Sequence of chain 1.B:
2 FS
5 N

Sequence of chain 1.A:
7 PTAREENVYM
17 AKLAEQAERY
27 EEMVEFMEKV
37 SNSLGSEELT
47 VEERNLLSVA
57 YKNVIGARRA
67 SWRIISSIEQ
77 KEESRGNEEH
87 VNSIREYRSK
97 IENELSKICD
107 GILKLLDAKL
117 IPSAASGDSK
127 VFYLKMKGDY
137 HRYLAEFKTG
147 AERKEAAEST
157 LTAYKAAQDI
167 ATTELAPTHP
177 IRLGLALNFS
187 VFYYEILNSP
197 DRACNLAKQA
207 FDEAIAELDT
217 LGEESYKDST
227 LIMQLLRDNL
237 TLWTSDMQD

Binding-site contacts:
Ligand atom O32 contacts residue LYS131 of chain 1.A at 3.3 Å (salt-bridge).
Ligand atom C40 contacts residue LYS223 of chain 1.A at 3.5 Å.
Ligand atom C48 contacts residue ASN51 of chain 1.A at 3.7 Å.
Ligand atom C14 contacts residue ASN51 of chain 1.A at 4.0 Å.
Ligand atom C7 contacts residue ASN51 of chain 1.A at 3.5 Å.
Ligand atom C42 contacts residue ASP224 of chain 1.A at 3.6 Å.
Ligand atom C18 contacts residue ASP224 of chain 1.A at 3.5 Å.
Ligand atom C9 contacts residue ASP224 of chain 1.A at 3.2 Å.
Ligand atom C7 contacts residue VAL55 of chain 1.A at 3.6 Å (hydrophobic).
Ligand atom C38 contacts residue LYS131 of chain 1.A at 4.1 Å.
Ligand atom C44 contacts residue GLU21 of chain 1.A at 3.9 Å.
Ligand atom C27 contacts residue PHE128 of chain 1.A at 3.1 Å (hydrophobic).
Ligand atom C25 contacts residue ILE228 of chain 1.A at 3.8 Å (hydrophobic).
Ligand atom C26 contacts residue LYS131 of chain 1.A at 3.9 Å.
Ligand atom C7 contacts residue SER54 of chain 1.A at 4.0 Å.
Ligand atom O32 contacts residue ASN5 of chain 1.B at 4.0 Å.
Ligand atom C15 contacts residue ASP224 of chain 1.A at 4.1 Å.
Ligand atom C40 contacts residue ASP224 of chain 1.A at 3.7 Å.
Ligand atom C45 contacts residue LEU52 of chain 1.A at 3.7 Å (hydrophobic).
Ligand atom C20 contacts residue ASN5 of chain 1.B at 3.2 Å.
Ligand atom C11 contacts residue ASP224 of chain 1.A at 3.2 Å.
Ligand atom O29 contacts residue ASP224 of chain 1.A at 3.2 Å.
Ligand atom C6 contacts residue VAL55 of chain 1.A at 4.1 Å (hydrophobic).
Ligand atom O43 contacts residue ASP224 of chain 1.A at 3.2 Å (salt-bridge).
Ligand atom C23 contacts residue PHE128 of chain 1.A at 3.9 Å (hydrophobic).
Ligand atom C17 contacts residue ASP224 of chain 1.A at 3.8 Å.
Ligand atom C42 contacts residue LYS223 of chain 1.A at 3.2 Å.
Ligand atom C25 contacts residue PRO176 of chain 1.A at 3.6 Å (hydrophobic).
Ligand atom O43 contacts residue LYS223 of chain 1.A at 3.6 Å.
Ligand atom C26 contacts residue ASN5 of chain 1.B at 3.6 Å.
Ligand atom C48 contacts residue LEU52 of chain 1.A at 3.7 Å (hydrophobic).
Ligand atom C45 contacts residue GLU21 of chain 1.A at 3.7 Å.
Ligand atom C47 contacts residue GLU21 of chain 1.A at 3.3 Å.
Ligand atom C23 contacts residue ASN51 of chain 1.A at 3.3 Å.
Ligand atom C48 contacts residue VAL55 of chain 1.A at 4.0 Å (hydrophobic).
Ligand atom O13 contacts residue ASN5 of chain 1.B at 3.2 Å (h-bond).
Ligand atom O32 contacts residue PHE128 of chain 1.A at 3.5 Å.
Ligand atom C38 contacts residue PHE128 of chain 1.A at 2.8 Å (hydrophobic).
Ligand atom O16 contacts residue ASP224 of chain 1.A at 2.8 Å (salt-bridge).
Ligand atom C20 contacts residue LYS131 of chain 1.A at 4.0 Å.

The small molecule below binds the protein below.
Small molecule (SMILES): C=CC(C)(C)OC[C@H]1O[C@H](O[C@@H]2C3=C([C@H](C)COC(C)=O)C[C@H](O)[C@]3(C)/C=C3/[C@@H](COC)CC[C@H]3[C@@H](C)[C@H]2O)[C@H](O)[C@@H](OC(C)=O)[C@@H]1O